Binding-site contacts:
Ligand atom CAG contacts residue SER317 of chain 1.C at 3.4 Å.
Ligand atom CAG contacts residue TYR224 of chain 1.C at 3.8 Å (hydrophobic).
Ligand atom OAW contacts residue ARG342 of chain 1.C at 3.7 Å.
Ligand atom CAC contacts residue SER319 of chain 1.C at 3.8 Å.
Ligand atom SAD contacts residue SER319 of chain 1.C at 4.0 Å.
Ligand atom CAC contacts residue ARG342 of chain 1.C at 4.0 Å.
Ligand atom CAK contacts residue SER66 of chain 1.C at 2.5 Å.
Ligand atom CAF contacts residue ARG342 of chain 1.C at 3.9 Å.
Ligand atom OAO contacts residue GLY316 of chain 1.C at 3.4 Å.
Ligand atom OAT contacts residue TYR152 of chain 1.C at 2.5 Å (h-bond).
Ligand atom CAE contacts residue THR318 of chain 1.C at 4.0 Å.
Ligand atom CAB contacts residue THR318 of chain 1.C at 3.9 Å.
Ligand atom CAH contacts residue SER317 of chain 1.C at 3.8 Å.
Ligand atom OAT contacts residue SER66 of chain 1.C at 2.3 Å (h-bond).
Ligand atom CAN contacts residue VAL294 of chain 1.C at 3.8 Å (hydrophobic).
Ligand atom CAH contacts residue GLN122 of chain 1.C at 4.0 Å.
Ligand atom OAV contacts residue ASN345 of chain 1.C at 3.9 Å.
Ligand atom NAJ contacts residue SER317 of chain 1.C at 3.2 Å (h-bond).
Ligand atom OAW contacts residue ASN345 of chain 1.C at 3.9 Å.
Ligand atom CAM contacts residue TYR152 of chain 1.C at 3.9 Å (hydrophobic).
Ligand atom CAU contacts residue ARG342 of chain 1.C at 3.9 Å.
Ligand atom NAJ contacts residue SER66 of chain 1.C at 3.1 Å (h-bond).
Ligand atom B contacts residue SER66 of chain 1.C at 1.4 Å.
Ligand atom OAO contacts residue SER66 of chain 1.C at 2.2 Å (h-bond).
Ligand atom CAE contacts residue SER317 of chain 1.C at 3.7 Å.
Ligand atom OAI contacts residue GLN122 of chain 1.C at 3.0 Å (h-bond).
Ligand atom CAU contacts residue SER317 of chain 1.C at 4.0 Å.
Ligand atom SAD contacts residue THR318 of chain 1.C at 3.9 Å.
Ligand atom OAO contacts residue SER317 of chain 1.C at 2.9 Å (h-bond).
Ligand atom CAC contacts residue THR318 of chain 1.C at 4.0 Å.
Ligand atom CAN contacts residue MET295 of chain 1.C at 4.0 Å (hydrophobic).
Ligand atom B contacts residue TYR152 of chain 1.C at 3.4 Å.
Ligand atom CAB contacts residue SER319 of chain 1.C at 3.3 Å.
Ligand atom OAT contacts residue LYS314 of chain 1.C at 3.7 Å.
Ligand atom CAN contacts residue LEU121 of chain 1.C at 3.7 Å (hydrophobic).
Ligand atom CAL contacts residue SER66 of chain 1.C at 3.7 Å.
Ligand atom CAH contacts residue ASN154 of chain 1.C at 3.9 Å.
Ligand atom OAI contacts residue ASN154 of chain 1.C at 2.8 Å (h-bond).
Ligand atom CAM contacts residue LEU121 of chain 1.C at 3.9 Å (hydrophobic).
Ligand atom OAV contacts residue SER317 of chain 1.C at 3.0 Å (h-bond).

This small molecule binds to this protein.
Small molecule (SMILES): O=C(Cc1cccs1)N[C@H](B(O)O)c1cccc(C(=O)O)c1

Sequence of chain 1.C:
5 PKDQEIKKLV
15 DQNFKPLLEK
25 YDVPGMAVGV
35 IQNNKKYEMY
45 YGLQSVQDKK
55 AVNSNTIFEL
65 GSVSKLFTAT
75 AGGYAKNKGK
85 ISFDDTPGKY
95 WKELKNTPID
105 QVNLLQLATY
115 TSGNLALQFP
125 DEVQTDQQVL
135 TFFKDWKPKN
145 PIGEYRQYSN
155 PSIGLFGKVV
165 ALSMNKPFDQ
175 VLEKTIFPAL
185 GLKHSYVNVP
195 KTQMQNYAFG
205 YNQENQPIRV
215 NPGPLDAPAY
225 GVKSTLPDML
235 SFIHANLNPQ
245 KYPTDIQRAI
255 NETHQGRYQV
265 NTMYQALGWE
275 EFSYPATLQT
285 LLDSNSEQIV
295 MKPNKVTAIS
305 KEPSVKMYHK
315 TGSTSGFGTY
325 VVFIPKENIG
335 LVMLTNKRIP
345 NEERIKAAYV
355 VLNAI